The small molecule below binds the protein below.
Small molecule (SMILES): CC(=O)N[C@@H]1[C@@H](O)[C@H](O)[C@@H](CO)O[C@H]1O

Sequence of chain 1.A:
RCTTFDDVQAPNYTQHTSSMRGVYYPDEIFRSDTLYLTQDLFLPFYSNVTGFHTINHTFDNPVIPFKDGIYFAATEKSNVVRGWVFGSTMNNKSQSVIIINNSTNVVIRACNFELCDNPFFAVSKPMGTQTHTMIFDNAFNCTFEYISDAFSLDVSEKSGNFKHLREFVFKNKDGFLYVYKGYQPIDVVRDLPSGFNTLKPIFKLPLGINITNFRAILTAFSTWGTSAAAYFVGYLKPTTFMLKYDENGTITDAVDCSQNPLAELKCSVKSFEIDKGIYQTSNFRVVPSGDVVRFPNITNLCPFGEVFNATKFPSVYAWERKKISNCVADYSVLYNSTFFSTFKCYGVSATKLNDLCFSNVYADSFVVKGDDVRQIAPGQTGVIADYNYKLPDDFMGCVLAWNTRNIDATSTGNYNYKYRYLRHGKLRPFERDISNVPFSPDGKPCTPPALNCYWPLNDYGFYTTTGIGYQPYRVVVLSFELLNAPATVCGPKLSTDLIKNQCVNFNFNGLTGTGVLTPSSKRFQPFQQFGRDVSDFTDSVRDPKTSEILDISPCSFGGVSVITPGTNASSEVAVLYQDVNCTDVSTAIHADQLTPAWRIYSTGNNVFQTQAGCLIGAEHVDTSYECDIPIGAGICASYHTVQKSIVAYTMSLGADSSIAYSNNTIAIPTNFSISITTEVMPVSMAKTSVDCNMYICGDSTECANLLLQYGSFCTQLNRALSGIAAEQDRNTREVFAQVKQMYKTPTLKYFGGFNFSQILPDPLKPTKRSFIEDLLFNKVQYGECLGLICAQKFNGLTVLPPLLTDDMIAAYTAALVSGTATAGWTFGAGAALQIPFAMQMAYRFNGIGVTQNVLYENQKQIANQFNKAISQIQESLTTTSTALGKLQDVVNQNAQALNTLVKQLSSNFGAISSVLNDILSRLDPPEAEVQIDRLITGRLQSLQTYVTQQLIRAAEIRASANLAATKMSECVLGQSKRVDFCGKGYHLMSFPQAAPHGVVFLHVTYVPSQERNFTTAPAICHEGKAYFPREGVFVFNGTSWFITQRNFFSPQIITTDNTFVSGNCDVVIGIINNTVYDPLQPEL

Binding-site contacts:
Ligand atom O5 contacts residue ASN56 of chain 1.A at 2.9 Å (h-bond).
Ligand atom C5 contacts residue ASN56 of chain 1.A at 4.3 Å.
Ligand atom C1 contacts residue ASN56 of chain 1.A at 3.1 Å.
Ligand atom C2 contacts residue ASN56 of chain 1.A at 4.0 Å.